This small molecule binds to this protein.
Small molecule (SMILES): C[N+](C)(C)CC#CCOC1=NOCC1

Binding-site contacts:
Ligand atom C08 contacts residue TYR121 of chain 1.A at 3.4 Å (hydrophobic).
Ligand atom C01 contacts residue ASP120 of chain 1.A at 3.4 Å.
Ligand atom C05 contacts residue SER124 of chain 1.A at 3.4 Å.
Ligand atom C04 contacts residue TRP277 of chain 1.A at 3.5 Å (hydrophobic).
Ligand atom O09 contacts residue TYR121 of chain 1.A at 3.9 Å.
Ligand atom C03 contacts residue TYR280 of chain 1.A at 3.5 Å (hydrophobic).
Ligand atom C10 contacts residue ALA211 of chain 1.A at 3.6 Å (hydrophobic).
Ligand atom N11 contacts residue ASN281 of chain 1.A at 3.9 Å.
Ligand atom O09 contacts residue ASN125 of chain 1.A at 3.5 Å.
Ligand atom C01 contacts residue TYR307 of chain 1.A at 3.6 Å (hydrophobic).
Ligand atom C07 contacts residue SER124 of chain 1.A at 3.6 Å.
Ligand atom C08 contacts residue ASN125 of chain 1.A at 4.1 Å.
Ligand atom N11 contacts residue TRP277 of chain 1.A at 4.0 Å.
Ligand atom C13 contacts residue PHE212 of chain 1.A at 3.8 Å (hydrophobic).
Ligand atom O12 contacts residue TRP277 of chain 1.A at 3.3 Å.
Ligand atom C01 contacts residue TYR303 of chain 1.A at 3.8 Å (hydrophobic).
Ligand atom N11 contacts residue ALA211 of chain 1.A at 4.1 Å.
Ligand atom C14 contacts residue ASN125 of chain 1.A at 4.1 Å.
Ligand atom C06 contacts residue SER124 of chain 1.A at 3.4 Å.
Ligand atom C03 contacts residue TYR121 of chain 1.A at 3.4 Å (hydrophobic).
Ligand atom C13 contacts residue ASN281 of chain 1.A at 3.6 Å.
Ligand atom C14 contacts residue TRP277 of chain 1.A at 4.0 Å (hydrophobic).
Ligand atom N02 contacts residue ASP120 of chain 1.A at 3.8 Å.
Ligand atom C04 contacts residue TYR280 of chain 1.A at 3.6 Å (hydrophobic).
Ligand atom C14 contacts residue ALA211 of chain 1.A at 3.5 Å (hydrophobic).
Ligand atom C03 contacts residue ASP120 of chain 1.A at 4.0 Å.
Ligand atom C13 contacts residue VAL128 of chain 1.A at 3.9 Å (hydrophobic).
Ligand atom C08 contacts residue TRP172 of chain 1.A at 3.5 Å (hydrophobic).
Ligand atom O09 contacts residue TRP172 of chain 1.A at 3.6 Å (h-bond).
Ligand atom C07 contacts residue TYR121 of chain 1.A at 3.5 Å (hydrophobic).
Ligand atom C05 contacts residue ASP120 of chain 1.A at 3.5 Å.
Ligand atom C04 contacts residue CYS306 of chain 1.A at 3.6 Å (hydrophobic).
Ligand atom C06 contacts residue TYR121 of chain 1.A at 3.6 Å (hydrophobic).
Ligand atom O09 contacts residue ALA211 of chain 1.A at 3.6 Å.
Ligand atom C13 contacts residue TRP277 of chain 1.A at 3.5 Å (hydrophobic).
Ligand atom N11 contacts residue TYR280 of chain 1.A at 4.1 Å.
Ligand atom C03 contacts residue TYR303 of chain 1.A at 3.4 Å (hydrophobic).
Ligand atom O12 contacts residue ASN281 of chain 1.A at 2.9 Å (h-bond).
Ligand atom C14 contacts residue VAL128 of chain 1.A at 3.5 Å (hydrophobic).
Ligand atom C13 contacts residue ALA211 of chain 1.A at 3.5 Å (hydrophobic).

Sequence of chain 1.A:
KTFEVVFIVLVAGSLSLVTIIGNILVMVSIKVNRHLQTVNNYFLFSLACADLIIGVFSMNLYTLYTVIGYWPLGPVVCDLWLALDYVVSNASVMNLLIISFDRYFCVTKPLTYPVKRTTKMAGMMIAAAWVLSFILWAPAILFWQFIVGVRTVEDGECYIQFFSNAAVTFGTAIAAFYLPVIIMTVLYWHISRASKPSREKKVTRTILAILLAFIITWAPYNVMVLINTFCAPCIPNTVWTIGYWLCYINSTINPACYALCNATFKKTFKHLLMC